Binding-site contacts:
Ligand atom C1B contacts residue TYR128 of chain 8.A at 3.6 Å (hydrophobic).
Ligand atom N3A contacts residue PRO174 of chain 8.A at 3.7 Å.
Ligand atom C3C contacts residue TYR128 of chain 8.A at 3.4 Å (hydrophobic).
Ligand atom N3A contacts residue ALA24 of chain 8.C at 3.8 Å.
Ligand atom C5A contacts residue VAL176 of chain 8.A at 3.6 Å (hydrophobic).
Ligand atom O1 contacts residue LEU106 of chain 8.A at 3.7 Å.
Ligand atom O1 contacts residue MET221 of chain 8.A at 3.9 Å.
Ligand atom C4C contacts residue VAL191 of chain 8.A at 3.0 Å (hydrophobic).
Ligand atom C5B contacts residue PHE186 of chain 8.A at 3.9 Å (hydrophobic).
Ligand atom C2A contacts residue PHE186 of chain 8.A at 3.3 Å (hydrophobic).
Ligand atom C3 contacts residue ASN219 of chain 8.A at 4.0 Å.
Ligand atom C5 contacts residue LEU106 of chain 8.A at 3.8 Å (hydrophobic).
Ligand atom C2B contacts residue VAL188 of chain 8.A at 3.5 Å (hydrophobic).
Ligand atom C3B contacts residue TYR152 of chain 8.A at 3.7 Å (hydrophobic).
Ligand atom C3B contacts residue VAL188 of chain 8.A at 3.8 Å (hydrophobic).
Ligand atom C2C contacts residue TYR197 of chain 8.A at 3.7 Å (hydrophobic).
Ligand atom C5C contacts residue VAL191 of chain 8.A at 3.8 Å (hydrophobic).
Ligand atom N3A contacts residue TYR152 of chain 8.A at 3.5 Å.
Ligand atom C5A contacts residue PHE186 of chain 8.A at 3.5 Å (hydrophobic).
Ligand atom C1B contacts residue VAL188 of chain 8.A at 3.8 Å (hydrophobic).
Ligand atom C1C contacts residue TYR128 of chain 8.A at 3.7 Å (hydrophobic).
Ligand atom N2 contacts residue LEU106 of chain 8.A at 3.8 Å.
Ligand atom C5B contacts residue MET224 of chain 8.A at 3.8 Å (hydrophobic).
Ligand atom C6B contacts residue ILE104 of chain 8.A at 3.6 Å (hydrophobic).
Ligand atom C4 contacts residue TYR197 of chain 8.A at 3.8 Å (hydrophobic).
Ligand atom C4B contacts residue PHE186 of chain 8.A at 3.6 Å (hydrophobic).
Ligand atom C1B contacts residue ILE104 of chain 8.A at 4.0 Å (hydrophobic).
Ligand atom C6B contacts residue TYR128 of chain 8.A at 3.3 Å (hydrophobic).
Ligand atom C31 contacts residue ASN219 of chain 8.A at 3.3 Å.
Ligand atom O1B contacts residue ILE104 of chain 8.A at 3.9 Å.
Ligand atom O1B contacts residue TYR128 of chain 8.A at 3.4 Å (h-bond).
Ligand atom C4C contacts residue VAL188 of chain 8.A at 3.7 Å (hydrophobic).
Ligand atom C4B contacts residue TYR152 of chain 8.A at 3.8 Å (hydrophobic).
Ligand atom N3A contacts residue PHE186 of chain 8.A at 4.0 Å.
Ligand atom C4 contacts residue LEU106 of chain 8.A at 3.9 Å (hydrophobic).
Ligand atom O1A contacts residue PHE186 of chain 8.A at 3.0 Å.
Ligand atom C2A contacts residue TYR152 of chain 8.A at 3.6 Å (hydrophobic).
Ligand atom N2 contacts residue ASN219 of chain 8.A at 3.8 Å.
Ligand atom C4A contacts residue PRO174 of chain 8.A at 3.1 Å (hydrophobic).
Ligand atom C1C contacts residue LEU106 of chain 8.A at 3.8 Å (hydrophobic).

Sequence of chain 8.A:
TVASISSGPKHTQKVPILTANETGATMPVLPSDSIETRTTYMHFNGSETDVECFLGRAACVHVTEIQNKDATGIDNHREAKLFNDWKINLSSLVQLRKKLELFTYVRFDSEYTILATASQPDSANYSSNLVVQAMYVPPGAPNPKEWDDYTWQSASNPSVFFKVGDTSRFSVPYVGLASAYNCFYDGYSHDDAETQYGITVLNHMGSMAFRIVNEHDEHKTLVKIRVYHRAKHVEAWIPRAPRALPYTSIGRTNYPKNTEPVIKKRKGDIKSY

A small-molecule ligand and the protein it binds are described below.
Small molecule (SMILES): Cc1cc(CCCCCOc2ccc(C3=NCCO3)cc2)on1

Sequence of chain 8.C:
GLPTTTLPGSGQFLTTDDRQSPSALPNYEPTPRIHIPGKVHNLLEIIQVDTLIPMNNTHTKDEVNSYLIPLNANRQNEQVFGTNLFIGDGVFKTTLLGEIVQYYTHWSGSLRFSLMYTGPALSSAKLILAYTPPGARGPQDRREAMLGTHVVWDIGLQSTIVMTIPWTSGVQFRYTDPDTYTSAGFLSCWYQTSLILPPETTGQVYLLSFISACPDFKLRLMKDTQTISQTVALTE